Binding-site contacts:
Ligand atom C2 contacts residue ASN301 of chain 1.B at 2.6 Å.
Ligand atom C3 contacts residue ASN301 of chain 1.B at 3.9 Å.
Ligand atom N2 contacts residue ASN301 of chain 1.B at 2.4 Å (h-bond).
Ligand atom C1 contacts residue ASN301 of chain 1.B at 1.4 Å.
Ligand atom C8 contacts residue ASN301 of chain 1.B at 3.4 Å.
Ligand atom C4 contacts residue ASN301 of chain 1.B at 4.3 Å.
Ligand atom O5 contacts residue ASN301 of chain 1.B at 2.3 Å (h-bond).
Ligand atom C3 contacts residue LYS549 of chain 1.B at 4.1 Å.
Ligand atom C1 contacts residue LYS549 of chain 1.B at 4.4 Å.
Ligand atom C5 contacts residue ASN301 of chain 1.B at 3.6 Å.
Ligand atom C7 contacts residue ASN301 of chain 1.B at 3.2 Å.
Ligand atom O7 contacts residue ASN301 of chain 1.B at 4.2 Å.
Ligand atom O6 contacts residue ASN301 of chain 1.B at 4.5 Å.

A small-molecule ligand and the protein it binds are described below.
Small molecule (SMILES): CC(=O)N[C@@H]1[C@@H](O)[C@H](O)[C@@H](CO)O[C@H]1O

Sequence of chain 1.B:
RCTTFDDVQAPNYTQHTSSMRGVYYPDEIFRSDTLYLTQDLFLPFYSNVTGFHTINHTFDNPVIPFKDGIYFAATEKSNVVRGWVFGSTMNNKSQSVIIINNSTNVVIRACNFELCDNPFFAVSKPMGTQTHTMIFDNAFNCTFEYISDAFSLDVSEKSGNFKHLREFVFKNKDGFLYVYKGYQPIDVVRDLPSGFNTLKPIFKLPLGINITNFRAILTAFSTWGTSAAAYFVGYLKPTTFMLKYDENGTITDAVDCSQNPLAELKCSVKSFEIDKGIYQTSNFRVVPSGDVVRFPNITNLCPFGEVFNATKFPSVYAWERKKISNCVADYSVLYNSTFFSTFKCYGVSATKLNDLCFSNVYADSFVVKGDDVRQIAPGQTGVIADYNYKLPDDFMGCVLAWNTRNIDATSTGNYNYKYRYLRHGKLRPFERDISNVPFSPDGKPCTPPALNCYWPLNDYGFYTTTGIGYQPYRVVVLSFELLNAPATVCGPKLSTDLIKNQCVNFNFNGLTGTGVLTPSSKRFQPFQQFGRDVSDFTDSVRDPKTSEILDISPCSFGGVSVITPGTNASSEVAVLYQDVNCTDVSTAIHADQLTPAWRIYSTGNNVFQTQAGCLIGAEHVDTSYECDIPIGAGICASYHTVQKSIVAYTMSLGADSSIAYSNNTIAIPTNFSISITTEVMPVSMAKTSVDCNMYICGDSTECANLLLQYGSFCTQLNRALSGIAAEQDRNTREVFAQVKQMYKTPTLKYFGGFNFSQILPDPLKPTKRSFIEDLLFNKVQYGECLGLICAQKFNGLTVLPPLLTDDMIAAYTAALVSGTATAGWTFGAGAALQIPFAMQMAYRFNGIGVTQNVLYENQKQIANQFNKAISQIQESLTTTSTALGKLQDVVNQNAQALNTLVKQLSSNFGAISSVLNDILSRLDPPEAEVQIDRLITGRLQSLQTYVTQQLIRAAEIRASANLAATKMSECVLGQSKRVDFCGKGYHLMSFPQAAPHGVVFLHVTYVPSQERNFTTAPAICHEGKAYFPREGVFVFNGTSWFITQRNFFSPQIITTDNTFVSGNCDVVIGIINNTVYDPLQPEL